Sequence of chain 4.B:
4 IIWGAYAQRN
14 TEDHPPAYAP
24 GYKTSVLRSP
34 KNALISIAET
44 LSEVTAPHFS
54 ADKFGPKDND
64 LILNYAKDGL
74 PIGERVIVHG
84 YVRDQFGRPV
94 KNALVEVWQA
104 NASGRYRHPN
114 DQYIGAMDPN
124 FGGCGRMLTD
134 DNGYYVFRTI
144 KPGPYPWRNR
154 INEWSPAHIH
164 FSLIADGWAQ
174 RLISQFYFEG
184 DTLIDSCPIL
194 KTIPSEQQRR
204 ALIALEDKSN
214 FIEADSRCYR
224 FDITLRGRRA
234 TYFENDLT

Sequence of chain 4.A:
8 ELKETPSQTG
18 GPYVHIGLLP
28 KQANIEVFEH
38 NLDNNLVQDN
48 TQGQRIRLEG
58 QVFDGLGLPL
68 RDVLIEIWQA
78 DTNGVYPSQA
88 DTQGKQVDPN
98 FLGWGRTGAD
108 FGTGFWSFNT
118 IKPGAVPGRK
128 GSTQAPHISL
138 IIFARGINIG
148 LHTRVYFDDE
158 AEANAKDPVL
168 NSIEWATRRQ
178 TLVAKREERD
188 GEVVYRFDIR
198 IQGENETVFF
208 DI

The small molecule below binds the protein below.
Small molecule (SMILES): O=[N+]([O-])c1ccc(O)c(O)c1

Binding-site contacts:
Ligand atom C3 contacts residue PRO19 of chain 4.A at 3.6 Å (hydrophobic).
Ligand atom C4 contacts residue TYR148 of chain 4.B at 3.6 Å (hydrophobic).
Ligand atom C5 contacts residue TYR148 of chain 4.B at 3.9 Å (hydrophobic).
Ligand atom C1 contacts residue TYR109 of chain 4.B at 4.1 Å (hydrophobic).
Ligand atom C5 contacts residue TRP150 of chain 4.B at 3.6 Å (hydrophobic).
Ligand atom C4 contacts residue PRO19 of chain 4.A at 3.8 Å (hydrophobic).
Ligand atom C6 contacts residue ILE192 of chain 4.B at 4.2 Å (hydrophobic).
Ligand atom N9 contacts residue TYR148 of chain 4.B at 3.6 Å.
Ligand atom N9 contacts residue PRO19 of chain 4.A at 3.4 Å.
Ligand atom O8 contacts residue FE1 of chain 4.C at 2.0 Å.
Ligand atom O7 contacts residue HIS163 of chain 4.B at 3.6 Å.
Ligand atom C2 contacts residue HIS163 of chain 4.B at 4.2 Å.
Ligand atom O10 contacts residue TYR148 of chain 4.B at 3.4 Å.
Ligand atom C2 contacts residue TYR20 of chain 4.A at 4.2 Å (hydrophobic).
Ligand atom C3 contacts residue TYR20 of chain 4.A at 3.6 Å (hydrophobic).
Ligand atom C2 contacts residue TYR148 of chain 4.B at 4.2 Å (hydrophobic).
Ligand atom C1 contacts residue TYR148 of chain 4.B at 4.2 Å (hydrophobic).
Ligand atom C3 contacts residue TYR148 of chain 4.B at 3.8 Å (hydrophobic).
Ligand atom O8 contacts residue TYR20 of chain 4.A at 3.7 Å.
Ligand atom O7 contacts residue TYR109 of chain 4.B at 3.6 Å.
Ligand atom C6 contacts residue TYR148 of chain 4.B at 4.1 Å (hydrophobic).
Ligand atom O8 contacts residue HIS163 of chain 4.B at 3.2 Å (h-bond).
Ligand atom O7 contacts residue HIS161 of chain 4.B at 2.8 Å (h-bond).
Ligand atom N9 contacts residue TRP150 of chain 4.B at 4.0 Å.
Ligand atom O7 contacts residue FE1 of chain 4.C at 2.1 Å.
Ligand atom C6 contacts residue SER158 of chain 4.B at 4.0 Å.
Ligand atom O8 contacts residue HIS161 of chain 4.B at 4.2 Å.
Ligand atom O11 contacts residue TRP150 of chain 4.B at 3.5 Å.
Ligand atom N9 contacts residue TYR20 of chain 4.A at 4.3 Å.
Ligand atom C2 contacts residue FE1 of chain 4.C at 2.8 Å.
Ligand atom C1 contacts residue FE1 of chain 4.C at 2.8 Å.
Ligand atom O10 contacts residue PRO19 of chain 4.A at 3.1 Å.
Ligand atom C2 contacts residue TYR109 of chain 4.B at 3.8 Å (hydrophobic).
Ligand atom O11 contacts residue PRO19 of chain 4.A at 3.9 Å.
Ligand atom C6 contacts residue TRP150 of chain 4.B at 4.3 Å (hydrophobic).
Ligand atom C3 contacts residue FE1 of chain 4.C at 4.1 Å.
Ligand atom O10 contacts residue TYR20 of chain 4.A at 3.1 Å (h-bond).
Ligand atom C6 contacts residue FE1 of chain 4.C at 4.1 Å.
Ligand atom C1 contacts residue HIS161 of chain 4.B at 4.0 Å.
Ligand atom O8 contacts residue TYR109 of chain 4.B at 2.8 Å (h-bond).